Sequence of chain 1.A:
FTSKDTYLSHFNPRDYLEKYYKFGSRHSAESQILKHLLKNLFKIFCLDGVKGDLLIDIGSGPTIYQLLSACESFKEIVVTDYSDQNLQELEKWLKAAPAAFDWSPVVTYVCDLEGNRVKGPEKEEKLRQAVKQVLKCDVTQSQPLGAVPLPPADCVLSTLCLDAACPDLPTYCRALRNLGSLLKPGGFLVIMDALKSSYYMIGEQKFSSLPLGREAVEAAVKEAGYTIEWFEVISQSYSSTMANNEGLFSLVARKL

This protein binds this small molecule.
Small molecule (SMILES): [H]/N=C1/N(C)Cc2cccc3c2N1CC3

Binding-site contacts:
Ligand atom N1 contacts residue SAH1 of chain 1.E at 3.2 Å (h-bond).
Ligand atom N3 contacts residue TYR224 of chain 1.A at 4.0 Å.
Ligand atom C12 contacts residue TYR224 of chain 1.A at 4.0 Å (hydrophobic).
Ligand atom C12 contacts residue SER233 of chain 1.A at 3.3 Å.
Ligand atom C14 contacts residue ALA267 of chain 1.A at 3.6 Å (hydrophobic).
Ligand atom C2 contacts residue TYR224 of chain 1.A at 3.6 Å (hydrophobic).
Ligand atom C9 contacts residue LEU184 of chain 1.A at 3.9 Å (hydrophobic).
Ligand atom C10 contacts residue ASP187 of chain 1.A at 4.0 Å.
Ligand atom C4 contacts residue LEU184 of chain 1.A at 4.0 Å (hydrophobic).
Ligand atom N1 contacts residue TYR224 of chain 1.A at 3.6 Å.
Ligand atom C13 contacts residue ALA218 of chain 1.A at 3.6 Å (hydrophobic).
Ligand atom C9 contacts residue ALA188 of chain 1.A at 4.0 Å (hydrophobic).
Ligand atom C14 contacts residue TYR224 of chain 1.A at 3.8 Å (hydrophobic).
Ligand atom C4 contacts residue TYR44 of chain 1.A at 3.9 Å (hydrophobic).
Ligand atom N1 contacts residue LEU184 of chain 1.A at 3.8 Å.
Ligand atom C5 contacts residue TYR262 of chain 1.A at 3.5 Å (hydrophobic).
Ligand atom C12 contacts residue ALA218 of chain 1.A at 3.6 Å (hydrophobic).
Ligand atom C10 contacts residue TYR224 of chain 1.A at 3.5 Å (hydrophobic).
Ligand atom N8 contacts residue TYR224 of chain 1.A at 3.6 Å.
Ligand atom C4 contacts residue TYR262 of chain 1.A at 4.0 Å (hydrophobic).
Ligand atom N8 contacts residue LEU184 of chain 1.A at 4.0 Å.
Ligand atom C7 contacts residue TYR224 of chain 1.A at 3.5 Å (hydrophobic).
Ligand atom C9 contacts residue TYR224 of chain 1.A at 3.5 Å (hydrophobic).
Ligand atom C13 contacts residue SER221 of chain 1.A at 3.3 Å.
Ligand atom C7 contacts residue LEU184 of chain 1.A at 4.0 Å (hydrophobic).
Ligand atom C6 contacts residue TYR224 of chain 1.A at 3.7 Å (hydrophobic).
Ligand atom C6 contacts residue TYR262 of chain 1.A at 3.9 Å (hydrophobic).
Ligand atom C11 contacts residue SER233 of chain 1.A at 3.8 Å.
Ligand atom C11 contacts residue TYR224 of chain 1.A at 3.6 Å (hydrophobic).
Ligand atom C4 contacts residue TYR40 of chain 1.A at 3.2 Å (hydrophobic).
Ligand atom C13 contacts residue TYR224 of chain 1.A at 3.9 Å (hydrophobic).
Ligand atom C13 contacts residue ALA267 of chain 1.A at 3.7 Å (hydrophobic).
Ligand atom N1 contacts residue TYR40 of chain 1.A at 3.1 Å (h-bond).
Ligand atom C12 contacts residue SER221 of chain 1.A at 3.1 Å.
Ligand atom N3 contacts residue TYR44 of chain 1.A at 4.0 Å.
Ligand atom C5 contacts residue TYR44 of chain 1.A at 3.6 Å (hydrophobic).
Ligand atom C4 contacts residue TYR45 of chain 1.A at 3.7 Å (hydrophobic).
Ligand atom C14 contacts residue TYR262 of chain 1.A at 3.5 Å (hydrophobic).
Ligand atom C10 contacts residue SER233 of chain 1.A at 3.6 Å.
Ligand atom C2 contacts residue TYR40 of chain 1.A at 4.0 Å (hydrophobic).